Sequence of chain 1.A:
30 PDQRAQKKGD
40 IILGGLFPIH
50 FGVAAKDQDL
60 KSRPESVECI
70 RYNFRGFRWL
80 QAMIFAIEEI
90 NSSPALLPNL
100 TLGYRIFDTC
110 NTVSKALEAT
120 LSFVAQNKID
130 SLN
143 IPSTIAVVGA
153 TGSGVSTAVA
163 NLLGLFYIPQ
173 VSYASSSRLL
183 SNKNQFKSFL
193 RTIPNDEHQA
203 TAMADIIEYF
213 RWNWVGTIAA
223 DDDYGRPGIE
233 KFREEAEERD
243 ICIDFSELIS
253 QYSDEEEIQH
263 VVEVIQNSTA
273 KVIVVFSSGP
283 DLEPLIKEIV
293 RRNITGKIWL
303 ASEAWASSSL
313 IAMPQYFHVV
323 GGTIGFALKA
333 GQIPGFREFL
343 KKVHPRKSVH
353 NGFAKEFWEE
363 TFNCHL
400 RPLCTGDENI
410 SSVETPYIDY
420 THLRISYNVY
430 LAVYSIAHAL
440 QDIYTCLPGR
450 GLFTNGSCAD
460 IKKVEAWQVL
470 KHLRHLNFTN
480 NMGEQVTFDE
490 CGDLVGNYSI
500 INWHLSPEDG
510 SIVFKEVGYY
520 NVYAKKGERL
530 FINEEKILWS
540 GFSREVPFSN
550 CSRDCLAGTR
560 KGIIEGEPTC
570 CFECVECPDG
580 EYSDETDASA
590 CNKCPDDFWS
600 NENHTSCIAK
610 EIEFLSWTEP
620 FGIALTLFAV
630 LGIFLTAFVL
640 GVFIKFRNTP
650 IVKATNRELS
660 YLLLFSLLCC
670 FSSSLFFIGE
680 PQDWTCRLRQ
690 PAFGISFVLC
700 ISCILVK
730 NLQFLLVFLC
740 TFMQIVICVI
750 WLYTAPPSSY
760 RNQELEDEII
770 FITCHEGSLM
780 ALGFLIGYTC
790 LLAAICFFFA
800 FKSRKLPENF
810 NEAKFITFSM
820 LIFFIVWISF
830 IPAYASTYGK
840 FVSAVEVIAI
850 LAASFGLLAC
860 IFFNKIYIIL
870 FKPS

A small-molecule ligand and the protein it binds are described below.
Small molecule (SMILES): CC(=O)N[C@@H]1[C@@H](O)[C@H](O)[C@@H](CO)O[C@H]1O

Binding-site contacts:
Ligand atom N2 contacts residue GLU265 of chain 1.A at 3.6 Å.
Ligand atom C1 contacts residue GLU265 of chain 1.A at 4.0 Å.
Ligand atom C4 contacts residue ASN269 of chain 1.A at 4.2 Å.
Ligand atom C7 contacts residue ASN269 of chain 1.A at 4.0 Å.
Ligand atom C2 contacts residue GLU265 of chain 1.A at 4.4 Å.
Ligand atom C3 contacts residue GLU265 of chain 1.A at 3.9 Å.
Ligand atom C2 contacts residue ASN269 of chain 1.A at 2.5 Å.
Ligand atom O3 contacts residue GLU265 of chain 1.A at 4.1 Å.
Ligand atom C8 contacts residue VAL266 of chain 1.A at 3.6 Å (hydrophobic).
Ligand atom C5 contacts residue ASN269 of chain 1.A at 3.7 Å.
Ligand atom C3 contacts residue ASN269 of chain 1.A at 3.8 Å.
Ligand atom O5 contacts residue ASN269 of chain 1.A at 2.4 Å (h-bond).
Ligand atom C8 contacts residue GLU265 of chain 1.A at 4.2 Å.
Ligand atom C7 contacts residue GLU265 of chain 1.A at 4.4 Å.
Ligand atom C8 contacts residue HIS262 of chain 1.A at 3.4 Å.
Ligand atom N2 contacts residue ASN269 of chain 1.A at 2.9 Å (h-bond).
Ligand atom C1 contacts residue ASN269 of chain 1.A at 1.4 Å.